Sequence of chain 1.A:
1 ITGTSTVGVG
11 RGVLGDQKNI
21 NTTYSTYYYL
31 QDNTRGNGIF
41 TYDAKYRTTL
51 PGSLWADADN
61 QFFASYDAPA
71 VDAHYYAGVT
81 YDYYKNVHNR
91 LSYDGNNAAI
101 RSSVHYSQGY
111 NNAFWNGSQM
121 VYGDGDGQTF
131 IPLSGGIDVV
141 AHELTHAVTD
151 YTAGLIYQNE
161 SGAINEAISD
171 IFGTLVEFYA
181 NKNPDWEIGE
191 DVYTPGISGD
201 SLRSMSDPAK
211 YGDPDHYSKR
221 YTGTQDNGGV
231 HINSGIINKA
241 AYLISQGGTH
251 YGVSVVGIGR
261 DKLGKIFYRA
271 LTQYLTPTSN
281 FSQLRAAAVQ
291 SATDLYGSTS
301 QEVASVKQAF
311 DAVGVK

Binding-site contacts:
Ligand atom CG1 contacts residue LYS1 of chain 1.C at 3.3 Å.
Ligand atom C contacts residue HIS231 of chain 1.A at 4.0 Å.
Ligand atom CB contacts residue ASN112 of chain 1.A at 4.1 Å.
Ligand atom O contacts residue LYS1 of chain 1.C at 2.1 Å (salt-bridge).
Ligand atom O contacts residue GLU166 of chain 1.A at 4.3 Å.
Ligand atom O contacts residue ZN1 of chain 1.I at 3.8 Å.
Ligand atom C contacts residue ZN1 of chain 1.I at 3.6 Å.
Ligand atom CG2 contacts residue ILE188 of chain 1.A at 4.4 Å (hydrophobic).
Ligand atom CB contacts residue GLU143 of chain 1.A at 3.4 Å.
Ligand atom O contacts residue HIS231 of chain 1.A at 3.5 Å.
Ligand atom CG1 contacts residue ALA113 of chain 1.A at 4.4 Å (hydrophobic).
Ligand atom CA contacts residue LYS1 of chain 1.C at 2.6 Å.
Ligand atom CG1 contacts residue LEU133 of chain 1.A at 3.8 Å (hydrophobic).
Ligand atom C contacts residue LEU202 of chain 1.A at 4.2 Å (hydrophobic).
Ligand atom N contacts residue ALA113 of chain 1.A at 2.6 Å (h-bond).
Ligand atom CG2 contacts residue GLU143 of chain 1.A at 4.3 Å.
Ligand atom CA contacts residue ASN112 of chain 1.A at 3.8 Å.
Ligand atom CG2 contacts residue LEU202 of chain 1.A at 4.0 Å (hydrophobic).
Ligand atom CG1 contacts residue GLU143 of chain 1.A at 4.4 Å.
Ligand atom N contacts residue ASN112 of chain 1.A at 2.9 Å (h-bond).
Ligand atom N contacts residue GLU143 of chain 1.A at 2.7 Å (salt-bridge).
Ligand atom N contacts residue LYS1 of chain 1.C at 3.0 Å (salt-bridge).
Ligand atom CB contacts residue LYS1 of chain 1.C at 3.5 Å.
Ligand atom O contacts residue HIS142 of chain 1.A at 4.4 Å.
Ligand atom CA contacts residue HIS142 of chain 1.A at 4.2 Å.
Ligand atom CG2 contacts residue ARG203 of chain 1.A at 3.9 Å.
Ligand atom CG1 contacts residue LEU202 of chain 1.A at 3.9 Å (hydrophobic).
Ligand atom CB contacts residue VAL139 of chain 1.A at 4.2 Å (hydrophobic).
Ligand atom N contacts residue ZN1 of chain 1.I at 3.3 Å.
Ligand atom C contacts residue ASN112 of chain 1.A at 3.9 Å.
Ligand atom CG2 contacts residue VAL139 of chain 1.A at 4.3 Å (hydrophobic).
Ligand atom C contacts residue ARG203 of chain 1.A at 4.0 Å.
Ligand atom CA contacts residue ZN1 of chain 1.I at 3.5 Å.
Ligand atom C contacts residue LYS1 of chain 1.C at 1.4 Å.
Ligand atom CG2 contacts residue LYS1 of chain 1.C at 4.2 Å.
Ligand atom CA contacts residue GLU143 of chain 1.A at 3.2 Å.
Ligand atom O contacts residue LEU202 of chain 1.A at 4.0 Å.
Ligand atom CG1 contacts residue ASN112 of chain 1.A at 3.4 Å.
Ligand atom CA contacts residue ALA113 of chain 1.A at 4.0 Å (hydrophobic).
Ligand atom O contacts residue ARG203 of chain 1.A at 3.0 Å (salt-bridge).

The protein below binds the small molecule below.
Small molecule (SMILES): CC(C)[C@H](N)C(=O)O